Sequence of chain 1.K:
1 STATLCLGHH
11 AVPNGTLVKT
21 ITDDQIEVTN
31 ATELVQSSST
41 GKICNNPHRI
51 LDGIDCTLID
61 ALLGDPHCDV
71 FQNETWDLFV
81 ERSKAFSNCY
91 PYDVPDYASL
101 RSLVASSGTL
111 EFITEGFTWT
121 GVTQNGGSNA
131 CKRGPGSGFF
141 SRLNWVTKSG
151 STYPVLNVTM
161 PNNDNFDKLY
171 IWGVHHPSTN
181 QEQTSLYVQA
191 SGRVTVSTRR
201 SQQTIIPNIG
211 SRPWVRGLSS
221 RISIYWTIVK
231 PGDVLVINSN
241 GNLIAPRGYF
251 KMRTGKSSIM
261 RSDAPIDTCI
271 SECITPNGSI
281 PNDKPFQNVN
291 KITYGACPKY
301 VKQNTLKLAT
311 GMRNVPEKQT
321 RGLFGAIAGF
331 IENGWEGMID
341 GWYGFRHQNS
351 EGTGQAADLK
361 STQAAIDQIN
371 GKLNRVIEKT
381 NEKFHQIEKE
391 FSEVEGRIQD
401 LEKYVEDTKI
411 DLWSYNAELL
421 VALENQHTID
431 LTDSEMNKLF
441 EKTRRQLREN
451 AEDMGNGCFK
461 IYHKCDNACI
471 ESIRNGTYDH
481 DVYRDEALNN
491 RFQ

Binding-site contacts:
Ligand atom C7 contacts residue ASN73 of chain 1.K at 3.5 Å.
Ligand atom C1 contacts residue ASN73 of chain 1.K at 1.4 Å.
Ligand atom C3 contacts residue ASN73 of chain 1.K at 3.8 Å.
Ligand atom C8 contacts residue ARG142 of chain 1.K at 4.0 Å.
Ligand atom N2 contacts residue PHE112 of chain 1.K at 3.5 Å (h-bond).
Ligand atom O5 contacts residue ASN73 of chain 1.K at 2.4 Å (h-bond).
Ligand atom C8 contacts residue ASN73 of chain 1.K at 3.4 Å.
Ligand atom C7 contacts residue PHE112 of chain 1.K at 4.3 Å (hydrophobic).
Ligand atom C2 contacts residue ASN73 of chain 1.K at 2.5 Å.
Ligand atom C3 contacts residue PHE112 of chain 1.K at 4.5 Å (hydrophobic).
Ligand atom C5 contacts residue ASN73 of chain 1.K at 3.7 Å.
Ligand atom C4 contacts residue ASN73 of chain 1.K at 4.3 Å.
Ligand atom N2 contacts residue ASN73 of chain 1.K at 2.9 Å (h-bond).
Ligand atom C2 contacts residue PHE112 of chain 1.K at 4.4 Å (hydrophobic).

The protein below binds the small molecule below.
Small molecule (SMILES): CC(=O)N[C@@H]1[C@@H](O)[C@H](O)[C@@H](CO)O[C@H]1O